Sequence of chain 2.B:
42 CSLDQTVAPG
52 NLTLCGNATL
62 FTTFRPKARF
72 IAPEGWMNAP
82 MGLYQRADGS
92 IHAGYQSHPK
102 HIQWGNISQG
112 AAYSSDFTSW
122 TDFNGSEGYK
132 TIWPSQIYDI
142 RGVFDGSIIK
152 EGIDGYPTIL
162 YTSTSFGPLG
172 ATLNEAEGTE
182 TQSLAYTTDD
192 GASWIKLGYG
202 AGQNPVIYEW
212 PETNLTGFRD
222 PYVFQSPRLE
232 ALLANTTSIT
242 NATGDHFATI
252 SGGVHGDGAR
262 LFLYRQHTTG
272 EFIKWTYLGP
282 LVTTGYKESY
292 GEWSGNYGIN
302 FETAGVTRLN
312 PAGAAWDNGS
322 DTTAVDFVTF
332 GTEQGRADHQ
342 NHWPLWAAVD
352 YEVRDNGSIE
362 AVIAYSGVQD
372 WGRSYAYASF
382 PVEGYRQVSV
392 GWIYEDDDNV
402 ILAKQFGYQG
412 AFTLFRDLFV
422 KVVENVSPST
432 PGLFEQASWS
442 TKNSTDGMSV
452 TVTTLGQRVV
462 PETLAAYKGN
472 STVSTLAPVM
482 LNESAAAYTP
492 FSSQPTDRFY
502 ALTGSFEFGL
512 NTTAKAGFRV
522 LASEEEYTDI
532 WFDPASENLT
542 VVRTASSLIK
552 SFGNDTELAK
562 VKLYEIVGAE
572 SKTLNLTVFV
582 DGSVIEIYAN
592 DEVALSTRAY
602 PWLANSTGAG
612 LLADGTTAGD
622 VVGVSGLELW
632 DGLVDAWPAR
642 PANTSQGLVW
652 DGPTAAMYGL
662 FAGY

Binding-site contacts:
Ligand atom CAJ contacts residue ARG641 of chain 2.B at 4.0 Å.
Ligand atom CAI contacts residue ARG641 of chain 2.B at 4.2 Å.
Ligand atom OAC contacts residue PRO74 of chain 2.B at 4.2 Å.
Ligand atom CAG contacts residue GLN647 of chain 2.B at 3.8 Å.
Ligand atom CAG contacts residue PRO642 of chain 2.B at 3.8 Å (hydrophobic).
Ligand atom OAB contacts residue ASP123 of chain 2.B at 4.2 Å.
Ligand atom CAE contacts residue PRO642 of chain 2.B at 3.4 Å (hydrophobic).
Ligand atom CAD contacts residue ARG641 of chain 2.B at 4.4 Å.
Ligand atom OAA contacts residue PRO642 of chain 2.B at 4.3 Å.
Ligand atom OAA contacts residue ASN644 of chain 2.B at 3.5 Å (h-bond).
Ligand atom CAJ contacts residue ASP123 of chain 2.B at 4.2 Å.
Ligand atom CAE contacts residue THR645 of chain 2.B at 4.4 Å.
Ligand atom CAH contacts residue THR645 of chain 2.B at 3.8 Å.
Ligand atom CAI contacts residue PRO642 of chain 2.B at 4.3 Å (hydrophobic).
Ligand atom CAJ contacts residue THR645 of chain 2.B at 4.2 Å.
Ligand atom CAI contacts residue ALA640 of chain 2.B at 4.1 Å (hydrophobic).
Ligand atom OAA contacts residue SER646 of chain 2.B at 4.1 Å.
Ligand atom CAD contacts residue PRO642 of chain 2.B at 3.6 Å (hydrophobic).
Ligand atom CAG contacts residue THR645 of chain 2.B at 4.4 Å.
Ligand atom OAB contacts residue ALA640 of chain 2.B at 3.7 Å.
Ligand atom CAD contacts residue ALA640 of chain 2.B at 3.9 Å (hydrophobic).
Ligand atom OAB contacts residue ARG641 of chain 2.B at 4.1 Å.
Ligand atom CAG contacts residue ASN644 of chain 2.B at 4.3 Å.
Ligand atom CAF contacts residue THR645 of chain 2.B at 3.5 Å.
Ligand atom CAH contacts residue GLN647 of chain 2.B at 3.3 Å.
Ligand atom CAK contacts residue GLN647 of chain 2.B at 4.5 Å.
Ligand atom CAK contacts residue THR645 of chain 2.B at 3.7 Å.
Ligand atom CAK contacts residue PRO642 of chain 2.B at 4.0 Å (hydrophobic).
Ligand atom OAC contacts residue ASP123 of chain 2.B at 3.0 Å (salt-bridge).
Ligand atom OAA contacts residue THR645 of chain 2.B at 3.8 Å.
Ligand atom OAA contacts residue GLN647 of chain 2.B at 3.5 Å (h-bond).
Ligand atom OAC contacts residue ARG641 of chain 2.B at 3.8 Å.

The protein below binds the small molecule below.
Small molecule (SMILES): OCCc1ccc(O)c(O)c1